Sequence of chain 1.A:
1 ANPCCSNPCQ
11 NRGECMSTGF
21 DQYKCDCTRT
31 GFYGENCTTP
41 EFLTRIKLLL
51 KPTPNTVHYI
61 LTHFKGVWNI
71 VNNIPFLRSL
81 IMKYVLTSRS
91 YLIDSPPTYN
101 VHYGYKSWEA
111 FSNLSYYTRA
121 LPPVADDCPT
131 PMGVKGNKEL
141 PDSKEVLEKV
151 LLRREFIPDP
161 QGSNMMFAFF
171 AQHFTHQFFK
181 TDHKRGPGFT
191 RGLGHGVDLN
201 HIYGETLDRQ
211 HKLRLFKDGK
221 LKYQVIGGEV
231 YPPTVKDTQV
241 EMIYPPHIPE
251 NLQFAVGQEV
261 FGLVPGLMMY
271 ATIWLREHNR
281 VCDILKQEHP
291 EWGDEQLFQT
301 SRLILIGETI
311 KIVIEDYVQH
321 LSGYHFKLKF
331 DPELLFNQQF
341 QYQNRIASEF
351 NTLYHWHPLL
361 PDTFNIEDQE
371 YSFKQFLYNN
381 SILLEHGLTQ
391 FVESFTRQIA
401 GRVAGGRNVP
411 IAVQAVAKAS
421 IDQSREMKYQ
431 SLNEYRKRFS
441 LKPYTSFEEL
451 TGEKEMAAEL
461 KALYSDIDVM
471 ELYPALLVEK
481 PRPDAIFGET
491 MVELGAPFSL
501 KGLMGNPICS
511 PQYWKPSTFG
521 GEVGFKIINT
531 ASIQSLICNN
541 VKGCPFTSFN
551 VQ

The small molecule below binds the protein below.
Small molecule (SMILES): CC(=O)N[C@@H]1[C@@H](O)[C@H](O)[C@@H](CO)O[C@H]1O

Binding-site contacts:
Ligand atom C1 contacts residue ILE382 of chain 1.A at 4.1 Å (hydrophobic).
Ligand atom O7 contacts residue ASN379 of chain 1.A at 4.0 Å.
Ligand atom C6 contacts residue SER381 of chain 1.A at 4.0 Å.
Ligand atom O5 contacts residue GLN375 of chain 1.A at 4.4 Å.
Ligand atom C1 contacts residue GLN375 of chain 1.A at 3.8 Å.
Ligand atom C6 contacts residue ILE382 of chain 1.A at 4.0 Å (hydrophobic).
Ligand atom O5 contacts residue SER381 of chain 1.A at 3.3 Å (h-bond).
Ligand atom O6 contacts residue ILE382 of chain 1.A at 3.5 Å (h-bond).
Ligand atom C5 contacts residue ILE382 of chain 1.A at 4.3 Å (hydrophobic).
Ligand atom C7 contacts residue ASN379 of chain 1.A at 3.7 Å.
Ligand atom O6 contacts residue SER381 of chain 1.A at 3.2 Å (h-bond).
Ligand atom C1 contacts residue SER381 of chain 1.A at 3.5 Å.
Ligand atom O5 contacts residue ILE382 of chain 1.A at 3.3 Å.
Ligand atom O6 contacts residue GLU385 of chain 1.A at 4.0 Å.
Ligand atom C5 contacts residue SER381 of chain 1.A at 3.6 Å.
Ligand atom C7 contacts residue GLN375 of chain 1.A at 4.4 Å.
Ligand atom C2 contacts residue GLN375 of chain 1.A at 4.0 Å.
Ligand atom N2 contacts residue GLN375 of chain 1.A at 4.5 Å.
Ligand atom C2 contacts residue ASN379 of chain 1.A at 2.5 Å.
Ligand atom C4 contacts residue ASN379 of chain 1.A at 4.2 Å.
Ligand atom C6 contacts residue TYR371 of chain 1.A at 4.1 Å (hydrophobic).
Ligand atom C3 contacts residue ASN379 of chain 1.A at 3.8 Å.
Ligand atom O5 contacts residue ASN379 of chain 1.A at 2.4 Å (h-bond).
Ligand atom C1 contacts residue ASN379 of chain 1.A at 1.4 Å.
Ligand atom N2 contacts residue ASN379 of chain 1.A at 3.0 Å (h-bond).
Ligand atom C5 contacts residue ASN379 of chain 1.A at 3.7 Å.
Ligand atom O7 contacts residue GLN375 of chain 1.A at 3.5 Å.
Ligand atom O7 contacts residue LYS374 of chain 1.A at 4.1 Å.